A small-molecule ligand and the protein it binds are described below.
Small molecule (SMILES): C[C@@H](c1ccc(F)cc1)N1C(=O)C(C)(C)c2cnc(Nc3cccnc3)nc21

Sequence of chain 1.A:
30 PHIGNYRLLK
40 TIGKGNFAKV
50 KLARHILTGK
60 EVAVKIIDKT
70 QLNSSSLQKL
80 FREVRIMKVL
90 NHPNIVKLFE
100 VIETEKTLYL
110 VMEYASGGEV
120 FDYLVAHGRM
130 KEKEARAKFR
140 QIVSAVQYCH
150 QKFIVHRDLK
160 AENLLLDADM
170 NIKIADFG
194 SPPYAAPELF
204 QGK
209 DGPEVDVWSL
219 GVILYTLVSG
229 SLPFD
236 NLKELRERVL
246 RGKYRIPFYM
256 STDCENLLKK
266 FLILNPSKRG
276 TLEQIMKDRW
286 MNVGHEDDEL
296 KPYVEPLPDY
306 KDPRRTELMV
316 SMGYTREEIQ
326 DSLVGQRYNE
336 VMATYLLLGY

Binding-site contacts:
Ligand atom C16 contacts residue ALA62 of chain 1.A at 3.7 Å (hydrophobic).
Ligand atom C6 contacts residue ALA114 of chain 1.A at 3.3 Å (hydrophobic).
Ligand atom C contacts residue ILE41 of chain 1.A at 3.6 Å (hydrophobic).
Ligand atom C4 contacts residue ALA62 of chain 1.A at 3.7 Å (hydrophobic).
Ligand atom C21 contacts residue LEU164 of chain 1.A at 3.8 Å (hydrophobic).
Ligand atom C16 contacts residue MET111 of chain 1.A at 3.9 Å (hydrophobic).
Ligand atom F contacts residue GLU161 of chain 1.A at 3.8 Å.
Ligand atom N5 contacts residue ALA114 of chain 1.A at 3.0 Å (h-bond).
Ligand atom N contacts residue LEU164 of chain 1.A at 3.9 Å.
Ligand atom C6 contacts residue TYR113 of chain 1.A at 3.9 Å (hydrophobic).
Ligand atom N5 contacts residue ILE41 of chain 1.A at 3.9 Å.
Ligand atom N contacts residue TYR113 of chain 1.A at 3.6 Å.
Ligand atom C contacts residue LEU164 of chain 1.A at 3.8 Å (hydrophobic).
Ligand atom C2 contacts residue LEU164 of chain 1.A at 3.8 Å (hydrophobic).
Ligand atom C11 contacts residue LEU164 of chain 1.A at 3.5 Å (hydrophobic).
Ligand atom C7 contacts residue TYR113 of chain 1.A at 3.5 Å (hydrophobic).
Ligand atom N1 contacts residue ILE41 of chain 1.A at 3.5 Å.
Ligand atom O contacts residue VAL49 of chain 1.A at 3.5 Å.
Ligand atom C15 contacts residue ASP175 of chain 1.A at 3.3 Å.
Ligand atom C9 contacts residue GLY117 of chain 1.A at 3.7 Å.
Ligand atom C14 contacts residue VAL49 of chain 1.A at 3.9 Å (hydrophobic).
Ligand atom C7 contacts residue ALA114 of chain 1.A at 3.3 Å (hydrophobic).
Ligand atom F contacts residue GLU118 of chain 1.A at 3.5 Å.
Ligand atom O contacts residue LYS64 of chain 1.A at 3.3 Å (salt-bridge).
Ligand atom C4 contacts residue ALA114 of chain 1.A at 3.9 Å (hydrophobic).
Ligand atom C24 contacts residue VAL49 of chain 1.A at 3.7 Å (hydrophobic).
Ligand atom N5 contacts residue TYR113 of chain 1.A at 3.5 Å.
Ligand atom N8 contacts residue GLY117 of chain 1.A at 3.7 Å.
Ligand atom C22 contacts residue GLU118 of chain 1.A at 3.6 Å.
Ligand atom C4 contacts residue LEU164 of chain 1.A at 3.9 Å (hydrophobic).
Ligand atom C contacts residue TYR113 of chain 1.A at 3.9 Å (hydrophobic).
Ligand atom C20 contacts residue ALA174 of chain 1.A at 3.9 Å (hydrophobic).
Ligand atom C2 contacts residue ILE41 of chain 1.A at 3.9 Å (hydrophobic).
Ligand atom N1 contacts residue LEU164 of chain 1.A at 3.8 Å.
Ligand atom C16 contacts residue VAL49 of chain 1.A at 3.7 Å (hydrophobic).
Ligand atom C contacts residue ALA114 of chain 1.A at 3.8 Å (hydrophobic).
Ligand atom C4 contacts residue GLU112 of chain 1.A at 3.5 Å.
Ligand atom O contacts residue ASP175 of chain 1.A at 3.8 Å.
Ligand atom C20 contacts residue LEU164 of chain 1.A at 3.7 Å (hydrophobic).
Ligand atom N contacts residue ALA114 of chain 1.A at 3.0 Å (h-bond).